The protein below binds the small molecule below.
Small molecule (SMILES): CC(C)C[C@H](NP(=O)(O)CNC(=O)OCc1ccccc1)C(=O)NCCc1ccccc1

Sequence of chain 1.A:
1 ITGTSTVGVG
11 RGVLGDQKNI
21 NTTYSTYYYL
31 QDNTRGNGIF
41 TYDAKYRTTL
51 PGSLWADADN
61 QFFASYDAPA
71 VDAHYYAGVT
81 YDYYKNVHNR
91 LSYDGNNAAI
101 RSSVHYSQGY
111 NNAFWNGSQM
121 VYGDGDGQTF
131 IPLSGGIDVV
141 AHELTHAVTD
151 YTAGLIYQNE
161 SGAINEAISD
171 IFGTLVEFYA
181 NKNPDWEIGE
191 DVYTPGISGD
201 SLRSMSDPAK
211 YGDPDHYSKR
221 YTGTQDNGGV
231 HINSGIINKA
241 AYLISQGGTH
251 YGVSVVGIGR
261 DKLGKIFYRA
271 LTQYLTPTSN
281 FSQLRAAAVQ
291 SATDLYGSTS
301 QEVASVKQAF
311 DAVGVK

Binding-site contacts:
Ligand atom N11 contacts residue PHE114 of chain 1.A at 3.7 Å.
Ligand atom C18 contacts residue GLU143 of chain 1.A at 3.4 Å.
Ligand atom C17 contacts residue GLU143 of chain 1.A at 3.6 Å.
Ligand atom N11 contacts residue GOL1 of chain 1.L at 3.1 Å (h-bond).
Ligand atom N16 contacts residue GLU143 of chain 1.A at 3.2 Å (salt-bridge).
Ligand atom P13 contacts residue ALA113 of chain 1.A at 3.3 Å.
Ligand atom O14 contacts residue ALA113 of chain 1.A at 3.3 Å (h-bond).
Ligand atom O14 contacts residue PHE114 of chain 1.A at 3.7 Å.
Ligand atom P13 contacts residue ZN1 of chain 1.B at 3.0 Å.
Ligand atom N16 contacts residue ASN112 of chain 1.A at 3.2 Å (h-bond).
Ligand atom O15 contacts residue HIS142 of chain 1.A at 3.3 Å (h-bond).
Ligand atom O8 contacts residue TYR157 of chain 1.A at 3.3 Å.
Ligand atom O15 contacts residue HIS146 of chain 1.A at 3.6 Å (h-bond).
Ligand atom O8 contacts residue GOL1 of chain 1.L at 3.5 Å.
Ligand atom N16 contacts residue ALA113 of chain 1.A at 2.8 Å (h-bond).
Ligand atom C25 contacts residue ASN112 of chain 1.A at 3.7 Å.
Ligand atom C21 contacts residue LEU202 of chain 1.A at 3.7 Å (hydrophobic).
Ligand atom C19 contacts residue LEU202 of chain 1.A at 3.7 Å (hydrophobic).
Ligand atom O15 contacts residue HIS231 of chain 1.A at 2.9 Å (h-bond).
Ligand atom C26 contacts residue ASN112 of chain 1.A at 3.5 Å.
Ligand atom O23 contacts residue HIS231 of chain 1.A at 3.2 Å.
Ligand atom N24 contacts residue ASN112 of chain 1.A at 3.0 Å (h-bond).
Ligand atom C5 contacts residue DMS1 of chain 1.H at 3.7 Å.
Ligand atom O14 contacts residue ZN1 of chain 1.B at 3.1 Å.
Ligand atom O23 contacts residue ARG203 of chain 1.A at 2.9 Å (salt-bridge).
Ligand atom O15 contacts residue TYR157 of chain 1.A at 3.4 Å (h-bond).
Ligand atom O14 contacts residue HIS146 of chain 1.A at 3.4 Å.
Ligand atom C6 contacts residue GOL1 of chain 1.L at 3.7 Å.
Ligand atom C21 contacts residue VAL139 of chain 1.A at 3.7 Å (hydrophobic).
Ligand atom C4 contacts residue TRP115 of chain 1.A at 3.6 Å (hydrophobic).
Ligand atom C22 contacts residue HIS231 of chain 1.A at 3.6 Å.
Ligand atom O14 contacts residue GLU143 of chain 1.A at 2.6 Å (salt-bridge).
Ligand atom O14 contacts residue GOL1 of chain 1.L at 2.8 Å (h-bond).
Ligand atom C25 contacts residue HIS231 of chain 1.A at 3.7 Å.
Ligand atom C12 contacts residue ALA113 of chain 1.A at 3.3 Å (hydrophobic).
Ligand atom C1 contacts residue GOL1 of chain 1.L at 3.5 Å.
Ligand atom C20 contacts residue ARG203 of chain 1.A at 3.8 Å.
Ligand atom O15 contacts residue ZN1 of chain 1.B at 2.0 Å.
Ligand atom O15 contacts residue GLU166 of chain 1.A at 2.9 Å (salt-bridge).
Ligand atom N24 contacts residue HIS231 of chain 1.A at 3.7 Å.